This protein binds this small molecule.
Small molecule (SMILES): CC(=O)N[C@@H]1[C@@H](O)[C@H](O)[C@@H](CO)O[C@H]1O

Binding-site contacts:
Ligand atom O7 contacts residue LYS487 of chain 1.A at 4.1 Å.
Ligand atom O7 contacts residue ASN687 of chain 1.A at 4.4 Å.
Ligand atom C1 contacts residue ASN687 of chain 1.A at 1.4 Å.
Ligand atom O6 contacts residue ASN687 of chain 1.A at 4.0 Å.
Ligand atom C3 contacts residue ASN687 of chain 1.A at 3.8 Å.
Ligand atom C5 contacts residue ASN687 of chain 1.A at 3.7 Å.
Ligand atom N2 contacts residue ASN687 of chain 1.A at 2.9 Å (h-bond).
Ligand atom O6 contacts residue LYS711 of chain 1.A at 3.9 Å.
Ligand atom C2 contacts residue ASN687 of chain 1.A at 2.5 Å.
Ligand atom C4 contacts residue ASN687 of chain 1.A at 4.2 Å.
Ligand atom O6 contacts residue PRO686 of chain 1.A at 4.1 Å.
Ligand atom O5 contacts residue ASN687 of chain 1.A at 2.4 Å (h-bond).
Ligand atom C8 contacts residue ASN494 of chain 1.A at 4.2 Å.
Ligand atom C8 contacts residue VAL489 of chain 1.A at 3.9 Å (hydrophobic).
Ligand atom C7 contacts residue ASN687 of chain 1.A at 3.9 Å.
Ligand atom C6 contacts residue LYS711 of chain 1.A at 3.7 Å.
Ligand atom O7 contacts residue VAL489 of chain 1.A at 4.5 Å.

Sequence of chain 1.A:
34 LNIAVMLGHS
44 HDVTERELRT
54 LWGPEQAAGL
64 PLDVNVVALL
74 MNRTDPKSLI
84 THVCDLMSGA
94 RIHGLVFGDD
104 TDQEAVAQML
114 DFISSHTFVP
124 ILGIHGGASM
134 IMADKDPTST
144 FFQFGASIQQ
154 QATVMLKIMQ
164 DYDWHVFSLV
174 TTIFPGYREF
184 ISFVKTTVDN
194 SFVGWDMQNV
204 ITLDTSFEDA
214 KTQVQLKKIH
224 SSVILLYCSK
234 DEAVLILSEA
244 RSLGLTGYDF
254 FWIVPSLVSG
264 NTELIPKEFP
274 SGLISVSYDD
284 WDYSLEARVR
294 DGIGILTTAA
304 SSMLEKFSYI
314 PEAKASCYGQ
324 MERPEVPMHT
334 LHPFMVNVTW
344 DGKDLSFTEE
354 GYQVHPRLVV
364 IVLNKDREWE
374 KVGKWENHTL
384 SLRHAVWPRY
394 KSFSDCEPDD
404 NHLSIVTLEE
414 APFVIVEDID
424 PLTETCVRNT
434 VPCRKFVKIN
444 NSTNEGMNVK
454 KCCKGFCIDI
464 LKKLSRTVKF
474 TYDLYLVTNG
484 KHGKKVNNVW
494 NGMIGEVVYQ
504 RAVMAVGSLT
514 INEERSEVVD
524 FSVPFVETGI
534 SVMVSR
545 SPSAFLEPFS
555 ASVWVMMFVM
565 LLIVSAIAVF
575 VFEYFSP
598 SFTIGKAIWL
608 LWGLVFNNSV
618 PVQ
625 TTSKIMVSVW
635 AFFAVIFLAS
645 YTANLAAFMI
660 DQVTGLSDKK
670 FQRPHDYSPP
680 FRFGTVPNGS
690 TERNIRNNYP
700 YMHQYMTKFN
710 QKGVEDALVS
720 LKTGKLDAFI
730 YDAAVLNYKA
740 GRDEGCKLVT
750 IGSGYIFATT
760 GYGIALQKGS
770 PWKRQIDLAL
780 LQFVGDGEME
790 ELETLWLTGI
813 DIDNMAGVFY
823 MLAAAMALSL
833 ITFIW